Sequence of chain 1.A:
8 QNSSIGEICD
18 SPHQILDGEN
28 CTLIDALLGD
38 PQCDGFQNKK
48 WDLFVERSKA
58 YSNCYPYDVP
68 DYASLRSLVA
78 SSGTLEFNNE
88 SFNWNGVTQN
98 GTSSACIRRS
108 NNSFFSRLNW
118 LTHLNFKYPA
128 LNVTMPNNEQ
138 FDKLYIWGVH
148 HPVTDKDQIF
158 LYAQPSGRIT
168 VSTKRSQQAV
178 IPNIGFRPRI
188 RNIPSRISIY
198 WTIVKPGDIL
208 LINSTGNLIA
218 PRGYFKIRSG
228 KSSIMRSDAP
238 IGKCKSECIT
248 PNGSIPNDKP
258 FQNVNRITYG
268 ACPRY

Binding-site contacts:
Ligand atom O5 contacts residue ARG219 of chain 1.A at 3.9 Å.
Ligand atom C1 contacts residue ASN97 of chain 1.A at 1.4 Å.
Ligand atom C3 contacts residue ASN97 of chain 1.A at 3.8 Å.
Ligand atom C2 contacts residue ASN97 of chain 1.A at 2.5 Å.
Ligand atom C7 contacts residue ASN97 of chain 1.A at 3.5 Å.
Ligand atom N2 contacts residue ASN97 of chain 1.A at 2.9 Å (h-bond).
Ligand atom O6 contacts residue ARG219 of chain 1.A at 4.4 Å.
Ligand atom C5 contacts residue ARG219 of chain 1.A at 4.0 Å.
Ligand atom C4 contacts residue ASN97 of chain 1.A at 4.2 Å.
Ligand atom O7 contacts residue ASN97 of chain 1.A at 3.7 Å.
Ligand atom O6 contacts residue ASN97 of chain 1.A at 4.2 Å.
Ligand atom C5 contacts residue ASN97 of chain 1.A at 3.7 Å.
Ligand atom C1 contacts residue ARG219 of chain 1.A at 4.5 Å.
Ligand atom C7 contacts residue GLN96 of chain 1.A at 3.9 Å.
Ligand atom O5 contacts residue ASN97 of chain 1.A at 2.4 Å (h-bond).
Ligand atom C6 contacts residue ARG219 of chain 1.A at 4.0 Å.
Ligand atom O7 contacts residue GLN96 of chain 1.A at 3.0 Å (h-bond).
Ligand atom C8 contacts residue GLN96 of chain 1.A at 4.3 Å.

The small molecule below binds the protein below.
Small molecule (SMILES): CC(=O)N[C@@H]1[C@@H](O)[C@H](O)[C@@H](CO)O[C@H]1O